This small molecule binds to this protein.
Small molecule (SMILES): CC(=O)N[C@H]1[C@H](O[C@H]2[C@H](O)[C@@H](NC(C)=O)CO[C@@H]2CO)O[C@H](CO)[C@@H](O)[C@@H]1O

Sequence of chain 1.A:
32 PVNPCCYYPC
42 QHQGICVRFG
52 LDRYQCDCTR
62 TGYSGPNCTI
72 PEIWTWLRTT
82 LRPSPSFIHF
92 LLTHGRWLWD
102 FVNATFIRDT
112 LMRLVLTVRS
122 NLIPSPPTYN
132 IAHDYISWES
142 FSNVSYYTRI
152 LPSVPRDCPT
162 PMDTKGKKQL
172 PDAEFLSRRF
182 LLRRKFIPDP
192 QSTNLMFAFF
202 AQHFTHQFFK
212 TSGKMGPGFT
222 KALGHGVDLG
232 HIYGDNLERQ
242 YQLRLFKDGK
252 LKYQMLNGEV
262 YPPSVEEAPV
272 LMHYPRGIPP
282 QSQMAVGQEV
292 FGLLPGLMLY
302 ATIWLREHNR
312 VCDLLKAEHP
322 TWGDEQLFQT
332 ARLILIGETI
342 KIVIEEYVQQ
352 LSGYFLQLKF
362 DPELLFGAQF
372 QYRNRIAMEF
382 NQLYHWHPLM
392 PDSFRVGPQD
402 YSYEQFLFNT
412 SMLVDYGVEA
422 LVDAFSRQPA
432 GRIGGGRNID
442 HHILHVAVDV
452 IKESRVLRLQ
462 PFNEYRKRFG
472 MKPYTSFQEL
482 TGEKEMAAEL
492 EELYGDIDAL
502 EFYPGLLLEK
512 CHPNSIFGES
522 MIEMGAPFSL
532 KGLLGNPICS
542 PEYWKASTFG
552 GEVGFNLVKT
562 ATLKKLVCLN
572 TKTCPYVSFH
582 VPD

Binding-site contacts:
Ligand atom C2 contacts residue GLN406 of chain 1.A at 3.8 Å.
Ligand atom N2 contacts residue ASN410 of chain 1.A at 2.8 Å (h-bond).
Ligand atom C5 contacts residue TYR402 of chain 1.A at 4.1 Å (hydrophobic).
Ligand atom O6 contacts residue MET413 of chain 1.A at 3.5 Å.
Ligand atom O5 contacts residue TYR402 of chain 1.A at 4.1 Å.
Ligand atom C7 contacts residue ASP416 of chain 1.A at 4.2 Å.
Ligand atom C4 contacts residue GLN400 of chain 1.A at 4.0 Å.
Ligand atom C3 contacts residue ASN410 of chain 1.A at 3.8 Å.
Ligand atom C7 contacts residue GLN406 of chain 1.A at 3.8 Å.
Ligand atom N2 contacts residue GLN406 of chain 1.A at 3.8 Å.
Ligand atom C8 contacts residue GLU405 of chain 1.A at 4.1 Å.
Ligand atom O5 contacts residue SER412 of chain 1.A at 4.4 Å.
Ligand atom O6 contacts residue TYR402 of chain 1.A at 4.1 Å.
Ligand atom C1 contacts residue MET413 of chain 1.A at 4.2 Å (hydrophobic).
Ligand atom C7 contacts residue ASN410 of chain 1.A at 3.8 Å.
Ligand atom O7 contacts residue GLN406 of chain 1.A at 3.5 Å.
Ligand atom O5 contacts residue ASN410 of chain 1.A at 2.4 Å (h-bond).
Ligand atom C1 contacts residue ASN410 of chain 1.A at 1.4 Å.
Ligand atom C1 contacts residue GLN406 of chain 1.A at 3.9 Å.
Ligand atom C6 contacts residue MET413 of chain 1.A at 4.0 Å (hydrophobic).
Ligand atom C4 contacts residue TYR402 of chain 1.A at 4.1 Å (hydrophobic).
Ligand atom C1 contacts residue TYR402 of chain 1.A at 4.0 Å (hydrophobic).
Ligand atom O6 contacts residue GLN406 of chain 1.A at 4.0 Å.
Ligand atom C6 contacts residue GLN400 of chain 1.A at 3.6 Å.
Ligand atom O6 contacts residue SER412 of chain 1.A at 4.1 Å.
Ligand atom C5 contacts residue GLN400 of chain 1.A at 3.7 Å.
Ligand atom C2 contacts residue ASN410 of chain 1.A at 2.4 Å.
Ligand atom O6 contacts residue ASP416 of chain 1.A at 2.8 Å (salt-bridge).
Ligand atom C5 contacts residue SER412 of chain 1.A at 4.1 Å.
Ligand atom O4 contacts residue GLN400 of chain 1.A at 3.2 Å (h-bond).
Ligand atom C5 contacts residue ASN410 of chain 1.A at 3.7 Å.
Ligand atom O6 contacts residue TYR417 of chain 1.A at 3.8 Å.
Ligand atom C6 contacts residue TYR402 of chain 1.A at 3.5 Å (hydrophobic).
Ligand atom C1 contacts residue SER412 of chain 1.A at 4.2 Å.
Ligand atom C4 contacts residue ASN410 of chain 1.A at 4.2 Å.
Ligand atom C8 contacts residue ASP416 of chain 1.A at 3.4 Å.
Ligand atom C6 contacts residue ASP416 of chain 1.A at 3.9 Å.
Ligand atom O5 contacts residue MET413 of chain 1.A at 3.5 Å.
Ligand atom C5 contacts residue ASP416 of chain 1.A at 4.2 Å.
Ligand atom C6 contacts residue TYR417 of chain 1.A at 3.9 Å (hydrophobic).